The small molecule below binds the protein below.
Small molecule (SMILES): CC(=O)N[C@@H]1[C@@H](O)[C@H](O)[C@@H](CO)O[C@H]1O

Sequence of chain 1.A:
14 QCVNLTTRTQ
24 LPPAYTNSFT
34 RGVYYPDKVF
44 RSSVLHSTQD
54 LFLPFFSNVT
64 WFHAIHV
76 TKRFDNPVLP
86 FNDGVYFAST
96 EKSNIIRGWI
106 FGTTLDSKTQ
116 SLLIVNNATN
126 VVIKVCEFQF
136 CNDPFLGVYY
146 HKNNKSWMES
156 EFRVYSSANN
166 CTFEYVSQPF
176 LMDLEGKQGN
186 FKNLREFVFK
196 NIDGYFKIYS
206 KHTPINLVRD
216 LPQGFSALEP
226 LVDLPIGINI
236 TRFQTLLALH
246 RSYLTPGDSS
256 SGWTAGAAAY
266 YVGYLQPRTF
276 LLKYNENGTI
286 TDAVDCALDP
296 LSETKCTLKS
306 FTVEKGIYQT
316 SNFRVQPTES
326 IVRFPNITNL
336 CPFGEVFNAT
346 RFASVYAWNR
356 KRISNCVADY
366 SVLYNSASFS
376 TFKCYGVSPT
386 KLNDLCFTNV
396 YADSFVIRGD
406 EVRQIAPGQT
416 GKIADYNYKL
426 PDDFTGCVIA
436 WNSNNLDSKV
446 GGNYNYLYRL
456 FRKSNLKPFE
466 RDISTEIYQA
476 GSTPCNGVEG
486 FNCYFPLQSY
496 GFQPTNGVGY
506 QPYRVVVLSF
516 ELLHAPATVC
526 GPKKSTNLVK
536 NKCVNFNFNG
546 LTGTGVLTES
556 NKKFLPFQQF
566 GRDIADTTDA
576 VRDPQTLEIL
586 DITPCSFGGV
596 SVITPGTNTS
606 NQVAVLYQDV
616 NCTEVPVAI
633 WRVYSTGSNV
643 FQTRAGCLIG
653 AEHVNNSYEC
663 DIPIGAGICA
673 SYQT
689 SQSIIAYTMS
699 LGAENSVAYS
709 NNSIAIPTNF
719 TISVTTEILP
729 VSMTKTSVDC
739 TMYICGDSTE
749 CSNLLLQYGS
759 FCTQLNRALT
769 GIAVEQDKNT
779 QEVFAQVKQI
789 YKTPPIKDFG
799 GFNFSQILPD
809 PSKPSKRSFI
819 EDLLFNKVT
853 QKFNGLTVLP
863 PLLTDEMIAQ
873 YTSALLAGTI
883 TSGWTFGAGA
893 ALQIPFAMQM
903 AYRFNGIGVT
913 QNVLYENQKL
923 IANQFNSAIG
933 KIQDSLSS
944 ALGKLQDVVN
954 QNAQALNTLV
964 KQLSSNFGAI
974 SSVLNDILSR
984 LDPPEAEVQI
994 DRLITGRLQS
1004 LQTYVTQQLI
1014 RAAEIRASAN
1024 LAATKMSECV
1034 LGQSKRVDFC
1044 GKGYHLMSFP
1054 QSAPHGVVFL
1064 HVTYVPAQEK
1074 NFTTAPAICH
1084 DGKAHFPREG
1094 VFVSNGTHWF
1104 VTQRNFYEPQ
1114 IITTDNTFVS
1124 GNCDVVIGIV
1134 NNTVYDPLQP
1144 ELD

Binding-site contacts:
Ligand atom C1 contacts residue ASN1134 of chain 1.A at 1.4 Å.
Ligand atom C3 contacts residue ASN1134 of chain 1.A at 3.8 Å.
Ligand atom C2 contacts residue ASN1134 of chain 1.A at 2.5 Å.
Ligand atom N2 contacts residue ASN1134 of chain 1.A at 3.0 Å (h-bond).
Ligand atom C7 contacts residue ASN1134 of chain 1.A at 3.2 Å.
Ligand atom C5 contacts residue ASN1134 of chain 1.A at 3.7 Å.
Ligand atom O5 contacts residue ASN1134 of chain 1.A at 2.3 Å (h-bond).
Ligand atom C4 contacts residue ASN1134 of chain 1.A at 4.2 Å.
Ligand atom O7 contacts residue ASN1134 of chain 1.A at 3.0 Å (h-bond).